Sequence of chain 1.C:
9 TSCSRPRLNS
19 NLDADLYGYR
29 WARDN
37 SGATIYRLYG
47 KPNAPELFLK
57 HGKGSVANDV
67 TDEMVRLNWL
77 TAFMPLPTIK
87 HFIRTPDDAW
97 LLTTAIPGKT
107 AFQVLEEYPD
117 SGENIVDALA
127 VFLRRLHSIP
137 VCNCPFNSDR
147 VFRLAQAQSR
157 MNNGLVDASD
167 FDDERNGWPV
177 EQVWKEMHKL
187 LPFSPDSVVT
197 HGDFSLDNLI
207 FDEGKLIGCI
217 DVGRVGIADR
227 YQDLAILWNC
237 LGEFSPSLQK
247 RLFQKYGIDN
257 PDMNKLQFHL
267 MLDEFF

A protein and the small-molecule ligand that binds it are described below.
Small molecule (SMILES): COc1cc2ncnc(Nc3cccc(Cl)c3)c2cc1OC

Binding-site contacts:
Ligand atom C2 contacts residue PHE54 of chain 1.C at 3.5 Å (hydrophobic).
Ligand atom N5 contacts residue PHE54 of chain 1.C at 3.4 Å.
Ligand atom C15 contacts residue ILE102 of chain 1.C at 2.8 Å (hydrophobic).
Ligand atom C8 contacts residue THR100 of chain 1.C at 4.0 Å.
Ligand atom C1 contacts residue ILE102 of chain 1.C at 3.4 Å (hydrophobic).
Ligand atom C12 contacts residue ILE206 of chain 1.C at 4.1 Å (hydrophobic).
Ligand atom N6 contacts residue PHE54 of chain 1.C at 4.1 Å.
Ligand atom N9 contacts residue PHE54 of chain 1.C at 3.6 Å.
Ligand atom N9 contacts residue ILE102 of chain 1.C at 2.7 Å (h-bond).
Ligand atom C17 contacts residue ILE216 of chain 1.C at 4.0 Å (hydrophobic).
Ligand atom C20 contacts residue LYS56 of chain 1.C at 4.1 Å.
Ligand atom C3 contacts residue PHE54 of chain 1.C at 4.1 Å (hydrophobic).
Ligand atom C19 contacts residue ILE41 of chain 1.C at 4.0 Å (hydrophobic).
Ligand atom CL contacts residue LEU73 of chain 1.C at 3.8 Å.
Ligand atom N6 contacts residue ILE216 of chain 1.C at 3.6 Å.
Ligand atom C20 contacts residue GLU69 of chain 1.C at 3.5 Å.
Ligand atom C19 contacts residue LYS56 of chain 1.C at 3.2 Å.
Ligand atom O11 contacts residue THR106 of chain 1.C at 3.9 Å.
Ligand atom C8 contacts residue ALA101 of chain 1.C at 3.6 Å (hydrophobic).
Ligand atom C21 contacts residue GLU69 of chain 1.C at 3.0 Å.
Ligand atom CL contacts residue GLU69 of chain 1.C at 3.2 Å.
Ligand atom C4 contacts residue PHE54 of chain 1.C at 3.5 Å (hydrophobic).
Ligand atom C4 contacts residue ILE216 of chain 1.C at 3.7 Å (hydrophobic).
Ligand atom C16 contacts residue GLY104 of chain 1.C at 3.2 Å.
Ligand atom C12 contacts residue ILE102 of chain 1.C at 3.9 Å (hydrophobic).
Ligand atom C7 contacts residue ILE216 of chain 1.C at 3.9 Å (hydrophobic).
Ligand atom N9 contacts residue ALA101 of chain 1.C at 3.6 Å.
Ligand atom C14 contacts residue THR106 of chain 1.C at 3.7 Å.
Ligand atom C19 contacts residue GLU69 of chain 1.C at 4.2 Å.
Ligand atom O13 contacts residue GLY104 of chain 1.C at 3.3 Å (h-bond).
Ligand atom C21 contacts residue LYS56 of chain 1.C at 2.9 Å.
Ligand atom O13 contacts residue ILE102 of chain 1.C at 4.1 Å.
Ligand atom C8 contacts residue PHE54 of chain 1.C at 3.5 Å (hydrophobic).
Ligand atom C8 contacts residue ILE102 of chain 1.C at 3.1 Å (hydrophobic).
Ligand atom C8 contacts residue ILE216 of chain 1.C at 3.9 Å (hydrophobic).
Ligand atom N5 contacts residue ILE216 of chain 1.C at 3.6 Å.
Ligand atom C18 contacts residue ILE216 of chain 1.C at 3.8 Å (hydrophobic).
Ligand atom CL contacts residue PRO83 of chain 1.C at 3.9 Å.
Ligand atom C1 contacts residue PHE54 of chain 1.C at 3.6 Å (hydrophobic).
Ligand atom C3 contacts residue ILE216 of chain 1.C at 4.1 Å (hydrophobic).